Binding-site contacts:
Ligand atom O2G contacts residue THR205 of chain 1.B at 2.2 Å (h-bond).
Ligand atom C4 contacts residue LYS294 of chain 1.B at 2.9 Å.
Ligand atom N2 contacts residue ARG200 of chain 1.B at 3.1 Å (salt-bridge).
Ligand atom C3' contacts residue THR55 of chain 1.B at 3.1 Å.
Ligand atom C6 contacts residue LYS294 of chain 1.B at 3.2 Å.
Ligand atom C2' contacts residue THR55 of chain 1.B at 3.2 Å.
Ligand atom O2A contacts residue VAL203 of chain 1.B at 3.2 Å (h-bond).
Ligand atom O1B contacts residue GLY52 of chain 1.B at 3.1 Å (h-bond).
Ligand atom O2G contacts residue MG1 of chain 1.E at 2.0 Å.
Ligand atom O6 contacts residue ASN293 of chain 1.B at 3.2 Å (h-bond).
Ligand atom O3A contacts residue GLY52 of chain 1.B at 3.0 Å (h-bond).
Ligand atom C5 contacts residue LYS294 of chain 1.B at 3.1 Å.
Ligand atom O3' contacts residue CYS201 of chain 1.B at 2.4 Å (h-bond).
Ligand atom O6 contacts residue ASP296 of chain 1.B at 2.9 Å (salt-bridge).
Ligand atom S1G contacts residue GLU50 of chain 1.B at 3.2 Å (salt-bridge).
Ligand atom O3G contacts residue GLU50 of chain 1.B at 3.1 Å (salt-bridge).
Ligand atom O3B contacts residue MG1 of chain 1.E at 2.9 Å.
Ligand atom PG contacts residue GLU50 of chain 1.B at 3.3 Å.
Ligand atom O3' contacts residue ARG202 of chain 1.B at 3.2 Å.
Ligand atom C4' contacts residue ASP174 of chain 1.B at 3.3 Å.
Ligand atom O1B contacts residue LYS53 of chain 1.B at 3.4 Å (salt-bridge).
Ligand atom N1 contacts residue LYS294 of chain 1.B at 3.2 Å (salt-bridge).
Ligand atom O3B contacts residue GLU50 of chain 1.B at 3.1 Å (salt-bridge).
Ligand atom O2' contacts residue ARG200 of chain 1.B at 3.2 Å.
Ligand atom N7 contacts residue ASN293 of chain 1.B at 3.1 Å (h-bond).
Ligand atom O1B contacts residue SER51 of chain 1.B at 2.8 Å (h-bond).
Ligand atom O1A contacts residue THR55 of chain 1.B at 2.6 Å (h-bond).
Ligand atom PG contacts residue MG1 of chain 1.E at 2.8 Å.
Ligand atom O4' contacts residue ASP174 of chain 1.B at 2.9 Å (salt-bridge).
Ligand atom O1A contacts residue SER54 of chain 1.B at 3.1 Å (h-bond).
Ligand atom O2B contacts residue SER54 of chain 1.B at 2.6 Å (h-bond).
Ligand atom C2 contacts residue LYS294 of chain 1.B at 3.0 Å.
Ligand atom N3 contacts residue LYS294 of chain 1.B at 2.9 Å (salt-bridge).
Ligand atom PB contacts residue MG1 of chain 1.E at 2.8 Å.
Ligand atom O5' contacts residue THR55 of chain 1.B at 2.7 Å (h-bond).
Ligand atom O2B contacts residue MG1 of chain 1.E at 1.9 Å.
Ligand atom O2' contacts residue LEU199 of chain 1.B at 2.4 Å (h-bond).
Ligand atom N1 contacts residue ASP296 of chain 1.B at 2.9 Å (salt-bridge).
Ligand atom PA contacts residue THR55 of chain 1.B at 3.2 Å.
Ligand atom N1 contacts residue VAL368 of chain 1.B at 3.3 Å.

A small-molecule ligand and the protein it binds are described below.
Small molecule (SMILES): Nc1nc2c(ncn2[C@@H]2O[C@H](CO[P](=O)(O)O[P](=O)(O)OP(O)(O)=S)[C@@H](O)[C@H]2O)c(=O)[nH]1

Sequence of chain 1.B:
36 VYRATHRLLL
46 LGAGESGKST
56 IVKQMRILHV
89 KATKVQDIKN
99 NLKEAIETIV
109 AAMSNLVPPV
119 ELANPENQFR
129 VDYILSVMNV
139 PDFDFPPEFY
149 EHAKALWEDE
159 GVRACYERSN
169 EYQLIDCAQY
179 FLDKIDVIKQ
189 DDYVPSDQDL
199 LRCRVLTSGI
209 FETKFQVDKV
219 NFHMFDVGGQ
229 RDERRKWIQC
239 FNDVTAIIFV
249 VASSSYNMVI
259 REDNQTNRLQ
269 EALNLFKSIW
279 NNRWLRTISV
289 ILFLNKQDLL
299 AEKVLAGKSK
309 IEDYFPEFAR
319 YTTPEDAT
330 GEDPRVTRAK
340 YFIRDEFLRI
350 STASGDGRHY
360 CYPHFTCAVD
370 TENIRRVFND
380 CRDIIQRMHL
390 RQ